Sequence of chain 1.A:
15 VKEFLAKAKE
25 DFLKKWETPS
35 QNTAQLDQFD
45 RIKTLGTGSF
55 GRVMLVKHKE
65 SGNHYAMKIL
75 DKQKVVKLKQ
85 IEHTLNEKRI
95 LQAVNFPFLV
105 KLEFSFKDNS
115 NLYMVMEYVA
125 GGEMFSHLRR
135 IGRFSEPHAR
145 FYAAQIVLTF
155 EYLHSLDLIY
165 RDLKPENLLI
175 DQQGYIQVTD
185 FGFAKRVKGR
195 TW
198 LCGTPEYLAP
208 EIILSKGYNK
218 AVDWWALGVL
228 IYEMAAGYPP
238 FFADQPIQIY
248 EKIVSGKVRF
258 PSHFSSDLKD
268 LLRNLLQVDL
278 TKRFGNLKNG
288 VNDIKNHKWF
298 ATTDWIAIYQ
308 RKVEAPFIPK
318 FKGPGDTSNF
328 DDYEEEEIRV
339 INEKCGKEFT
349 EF

A protein and the small-molecule ligand that binds it are described below.
Small molecule (SMILES): C[C@@H]1SCc2ncnc(N3CCN(C(=O)[C@H](N)Cc4c[nH]c5ccccc45)CC3)c21

Sequence of chain 1.B:
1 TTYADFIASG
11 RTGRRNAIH

Binding-site contacts:
Ligand atom C2 contacts residue PHE327 of chain 1.A at 3.4 Å (hydrophobic).
Ligand atom C17 contacts residue GLY50 of chain 1.A at 3.3 Å.
Ligand atom C26 contacts residue ASP184 of chain 1.A at 3.5 Å.
Ligand atom N14 contacts residue GLU127 of chain 1.A at 3.3 Å (salt-bridge).
Ligand atom C28 contacts residue ASP184 of chain 1.A at 3.4 Å.
Ligand atom C10 contacts residue VAL57 of chain 1.A at 3.4 Å (hydrophobic).
Ligand atom C17 contacts residue GLU127 of chain 1.A at 3.1 Å.
Ligand atom C7 contacts residue GLU121 of chain 1.A at 2.9 Å.
Ligand atom C27 contacts residue ASP184 of chain 1.A at 3.3 Å.
Ligand atom O18 contacts residue THR51 of chain 1.A at 2.7 Å (h-bond).
Ligand atom C24 contacts residue LYS72 of chain 1.A at 3.6 Å.
Ligand atom N14 contacts residue GLY50 of chain 1.A at 3.6 Å.
Ligand atom N3 contacts residue LEU173 of chain 1.A at 3.6 Å.
Ligand atom C15 contacts residue GLU127 of chain 1.A at 3.6 Å.
Ligand atom N3 contacts residue ALA70 of chain 1.A at 3.6 Å.
Ligand atom N1 contacts residue PHE327 of chain 1.A at 3.3 Å.
Ligand atom N30 contacts residue GLU127 of chain 1.A at 2.8 Å (salt-bridge).
Ligand atom O18 contacts residue GLU127 of chain 1.A at 3.6 Å (salt-bridge).
Ligand atom O18 contacts residue GLY50 of chain 1.A at 2.4 Å.
Ligand atom C22 contacts residue THR51 of chain 1.A at 3.1 Å.
Ligand atom C9 contacts residue THR183 of chain 1.A at 3.3 Å.
Ligand atom C12 contacts residue LEU49 of chain 1.A at 3.6 Å (hydrophobic).
Ligand atom C2 contacts residue TYR122 of chain 1.A at 3.5 Å (hydrophobic).
Ligand atom C20 contacts residue THR51 of chain 1.A at 2.6 Å.
Ligand atom C5 contacts residue LEU173 of chain 1.A at 3.3 Å (hydrophobic).
Ligand atom C19 contacts residue GLU127 of chain 1.A at 3.3 Å.
Ligand atom C2 contacts residue VAL123 of chain 1.A at 3.3 Å (hydrophobic).
Ligand atom C13 contacts residue LEU49 of chain 1.A at 3.1 Å (hydrophobic).
Ligand atom N3 contacts residue VAL123 of chain 1.A at 2.9 Å (h-bond).
Ligand atom C24 contacts residue ASP184 of chain 1.A at 3.6 Å.
Ligand atom C12 contacts residue VAL57 of chain 1.A at 3.1 Å (hydrophobic).
Ligand atom C27 contacts residue LYS72 of chain 1.A at 3.2 Å.
Ligand atom C7 contacts residue LEU173 of chain 1.A at 3.4 Å (hydrophobic).
Ligand atom C13 contacts residue GLY50 of chain 1.A at 3.0 Å.
Ligand atom C21 contacts residue THR51 of chain 1.A at 3.2 Å.
Ligand atom C4 contacts residue ALA70 of chain 1.A at 3.4 Å (hydrophobic).
Ligand atom S8 contacts residue THR183 of chain 1.A at 3.1 Å (h-bond).
Ligand atom C4 contacts residue LEU173 of chain 1.A at 3.1 Å (hydrophobic).
Ligand atom C26 contacts residue LYS72 of chain 1.A at 2.6 Å.
Ligand atom N30 contacts residue ARG14 of chain 1.B at 3.1 Å.